A small-molecule ligand and the protein it binds are described below.
Small molecule (SMILES): Nc1cc(CO)cc2ncn([C@@H]3O[C@H](COS(=O)(=O)NC(=O)[C@@H](N)Cc4ccc(O)cc4)[C@@H](O)[C@H]3O)c12

Sequence of chain 1.A:
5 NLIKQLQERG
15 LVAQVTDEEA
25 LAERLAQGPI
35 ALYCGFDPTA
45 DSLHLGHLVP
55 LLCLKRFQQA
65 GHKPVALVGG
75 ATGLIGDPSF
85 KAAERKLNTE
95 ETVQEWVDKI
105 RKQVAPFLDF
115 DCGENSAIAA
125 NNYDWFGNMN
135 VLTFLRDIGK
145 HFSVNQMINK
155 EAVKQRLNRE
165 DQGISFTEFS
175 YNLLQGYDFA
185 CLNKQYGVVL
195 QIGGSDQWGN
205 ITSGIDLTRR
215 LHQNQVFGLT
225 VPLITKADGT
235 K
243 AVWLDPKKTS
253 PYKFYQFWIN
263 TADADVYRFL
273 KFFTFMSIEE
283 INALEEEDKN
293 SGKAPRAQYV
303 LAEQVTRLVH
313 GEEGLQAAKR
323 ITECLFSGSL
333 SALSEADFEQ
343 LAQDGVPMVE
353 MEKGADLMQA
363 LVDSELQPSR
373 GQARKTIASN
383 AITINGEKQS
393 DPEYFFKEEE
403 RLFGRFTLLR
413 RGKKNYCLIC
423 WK

Binding-site contacts:
Ligand atom N contacts residue GLN201 of chain 1.A at 3.1 Å (h-bond).
Ligand atom C6 contacts residue GLY50 of chain 1.A at 3.2 Å.
Ligand atom O08 contacts residue ASP182 of chain 1.A at 2.5 Å (salt-bridge).
Ligand atom C3' contacts residue NA1 of chain 1.D at 3.1 Å.
Ligand atom O2' contacts residue GLY198 of chain 1.A at 2.9 Å (h-bond).
Ligand atom O3' contacts residue GLY197 of chain 1.A at 3.2 Å.
Ligand atom N contacts residue ASP81 of chain 1.A at 2.7 Å (salt-bridge).
Ligand atom O4' contacts residue PRO54 of chain 1.A at 3.5 Å.
Ligand atom N contacts residue GLN179 of chain 1.A at 2.9 Å (h-bond).
Ligand atom C04 contacts residue GLN179 of chain 1.A at 3.6 Å.
Ligand atom C07 contacts residue ASP182 of chain 1.A at 3.3 Å.
Ligand atom O2' contacts residue ASP200 of chain 1.A at 2.7 Å (salt-bridge).
Ligand atom OM2 contacts residue ILE228 of chain 1.A at 2.5 Å (h-bond).
Ligand atom N contacts residue TYR175 of chain 1.A at 2.6 Å (h-bond).
Ligand atom C10 contacts residue TYR175 of chain 1.A at 3.4 Å (hydrophobic).
Ligand atom O contacts residue ASP81 of chain 1.A at 3.3 Å (salt-bridge).
Ligand atom O5' contacts residue HIS51 of chain 1.A at 3.6 Å.
Ligand atom C09 contacts residue LEU71 of chain 1.A at 3.5 Å (hydrophobic).
Ligand atom CB contacts residue GLY39 of chain 1.A at 3.6 Å.
Ligand atom O3' contacts residue GLY198 of chain 1.A at 2.9 Å (h-bond).
Ligand atom C4 contacts residue GLY50 of chain 1.A at 3.6 Å.
Ligand atom N6 contacts residue PRO54 of chain 1.A at 3.4 Å.
Ligand atom O08 contacts residue TYR37 of chain 1.A at 3.0 Å (h-bond).
Ligand atom C07 contacts residue GLN179 of chain 1.A at 3.5 Å.
Ligand atom C05 contacts residue GLY39 of chain 1.A at 3.5 Å.
Ligand atom C06 contacts residue GLN179 of chain 1.A at 3.2 Å.
Ligand atom C3 contacts residue GLY50 of chain 1.A at 3.3 Å.
Ligand atom C1 contacts residue GLY50 of chain 1.A at 3.5 Å.
Ligand atom O3' contacts residue NA1 of chain 1.D at 2.7 Å (h-bond).
Ligand atom C06 contacts residue GLN195 of chain 1.A at 3.4 Å.
Ligand atom C09 contacts residue ASP182 of chain 1.A at 3.2 Å.
Ligand atom C5' contacts residue GLY39 of chain 1.A at 3.5 Å.
Ligand atom C2M contacts residue ILE228 of chain 1.A at 3.6 Å (hydrophobic).
Ligand atom C5 contacts residue GLY50 of chain 1.A at 3.2 Å.
Ligand atom OM2 contacts residue LEU227 of chain 1.A at 3.4 Å.
Ligand atom CA contacts residue TYR175 of chain 1.A at 3.6 Å (hydrophobic).
Ligand atom O2S contacts residue ASP41 of chain 1.A at 2.9 Å (salt-bridge).
Ligand atom CA contacts residue ASP81 of chain 1.A at 3.6 Å.
Ligand atom C05 contacts residue GLN179 of chain 1.A at 3.2 Å.
Ligand atom CA contacts residue GLN201 of chain 1.A at 3.4 Å.